Sequence of chain 44.A:
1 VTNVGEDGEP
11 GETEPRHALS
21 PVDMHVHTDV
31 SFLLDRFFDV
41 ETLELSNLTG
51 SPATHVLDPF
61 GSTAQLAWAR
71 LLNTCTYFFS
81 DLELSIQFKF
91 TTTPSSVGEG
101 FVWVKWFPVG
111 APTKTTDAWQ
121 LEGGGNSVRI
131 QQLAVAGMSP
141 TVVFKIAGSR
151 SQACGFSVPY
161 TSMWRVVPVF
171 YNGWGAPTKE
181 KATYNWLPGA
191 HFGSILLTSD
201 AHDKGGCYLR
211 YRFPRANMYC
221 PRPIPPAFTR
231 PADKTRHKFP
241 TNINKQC

Binding-site contacts:
Ligand atom C8 contacts residue GLN120 of chain 43.A at 4.1 Å.
Ligand atom O1B contacts residue ARG129 of chain 43.A at 3.9 Å.
Ligand atom C9 contacts residue TRP119 of chain 43.A at 4.3 Å (hydrophobic).
Ligand atom C10 contacts residue ALA118 of chain 43.A at 3.8 Å (hydrophobic).
Ligand atom O10 contacts residue ALA64 of chain 44.A at 3.8 Å.
Ligand atom C4 contacts residue ALA118 of chain 43.A at 4.0 Å (hydrophobic).
Ligand atom O8 contacts residue GLN120 of chain 43.A at 2.8 Å (h-bond).
Ligand atom O8 contacts residue ALA118 of chain 43.A at 3.8 Å.
Ligand atom C10 contacts residue ALA64 of chain 44.A at 4.5 Å (hydrophobic).
Ligand atom C10 contacts residue GLN65 of chain 44.A at 4.5 Å.
Ligand atom O10 contacts residue GLN65 of chain 44.A at 4.0 Å.
Ligand atom O8 contacts residue TRP119 of chain 43.A at 3.8 Å.
Ligand atom C11 contacts residue GLN132 of chain 43.A at 4.3 Å.
Ligand atom C11 contacts residue GLN65 of chain 44.A at 3.7 Å.
Ligand atom C11 contacts residue ALA118 of chain 43.A at 3.9 Å (hydrophobic).
Ligand atom O1A contacts residue ARG129 of chain 43.A at 3.3 Å (salt-bridge).
Ligand atom O9 contacts residue THR42 of chain 44.A at 4.0 Å.
Ligand atom C6 contacts residue ALA118 of chain 43.A at 3.4 Å (hydrophobic).
Ligand atom C1 contacts residue ARG129 of chain 43.A at 4.0 Å.
Ligand atom O9 contacts residue GLN120 of chain 43.A at 3.5 Å (h-bond).
Ligand atom C8 contacts residue ALA118 of chain 43.A at 4.3 Å (hydrophobic).
Ligand atom O1A contacts residue ALA118 of chain 43.A at 4.5 Å.
Ligand atom C11 contacts residue TRP119 of chain 43.A at 4.4 Å (hydrophobic).
Ligand atom N5 contacts residue ALA118 of chain 43.A at 2.8 Å (h-bond).
Ligand atom C5 contacts residue ALA118 of chain 43.A at 3.6 Å (hydrophobic).
Ligand atom C7 contacts residue ALA118 of chain 43.A at 3.6 Å (hydrophobic).

This small molecule binds to this protein.
Small molecule (SMILES): CC(=O)N[C@H]1[C@H]([C@H](O)[C@H](O)CO)O[C@@](O[C@H]2[C@@H](O)[C@@H](CO)O[C@@H](O[C@H]3[C@H](O)[C@@H](O)[C@@H](O)O[C@@H]3CO)[C@@H]2O)(C(=O)O)C[C@@H]1O

Sequence of chain 43.A:
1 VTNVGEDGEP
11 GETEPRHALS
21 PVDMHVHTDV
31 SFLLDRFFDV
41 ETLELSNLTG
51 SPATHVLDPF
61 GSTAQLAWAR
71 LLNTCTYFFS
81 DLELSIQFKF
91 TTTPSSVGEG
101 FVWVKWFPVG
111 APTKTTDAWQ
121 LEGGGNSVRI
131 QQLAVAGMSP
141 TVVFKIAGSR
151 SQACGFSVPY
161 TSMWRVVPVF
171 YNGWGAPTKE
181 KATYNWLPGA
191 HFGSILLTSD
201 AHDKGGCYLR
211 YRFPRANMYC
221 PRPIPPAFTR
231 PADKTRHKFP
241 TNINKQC